Sequence of chain 1.A:
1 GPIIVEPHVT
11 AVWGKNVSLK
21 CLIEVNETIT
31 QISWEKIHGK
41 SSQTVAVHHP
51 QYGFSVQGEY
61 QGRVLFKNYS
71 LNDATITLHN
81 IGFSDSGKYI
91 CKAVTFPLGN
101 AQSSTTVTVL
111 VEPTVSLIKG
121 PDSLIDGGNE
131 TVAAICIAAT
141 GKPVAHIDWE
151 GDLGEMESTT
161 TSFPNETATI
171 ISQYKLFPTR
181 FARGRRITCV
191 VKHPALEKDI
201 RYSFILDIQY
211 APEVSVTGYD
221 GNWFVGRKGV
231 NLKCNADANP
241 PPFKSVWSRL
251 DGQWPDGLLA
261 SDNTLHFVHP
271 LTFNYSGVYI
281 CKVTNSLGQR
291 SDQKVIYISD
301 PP

Binding-site contacts:
Ligand atom C7 contacts residue PHE83 of chain 1.A at 3.8 Å (hydrophobic).
Ligand atom C6 contacts residue PHE163 of chain 1.A at 3.9 Å (hydrophobic).
Ligand atom C2 contacts residue ASN165 of chain 1.A at 2.5 Å.
Ligand atom C1 contacts residue ASN165 of chain 1.A at 1.4 Å.
Ligand atom O4 contacts residue THR140 of chain 1.A at 3.8 Å.
Ligand atom C8 contacts residue THR140 of chain 1.A at 3.1 Å.
Ligand atom C7 contacts residue THR140 of chain 1.A at 4.2 Å.
Ligand atom C8 contacts residue VAL111 of chain 1.A at 3.8 Å (hydrophobic).
Ligand atom O5 contacts residue PHE163 of chain 1.A at 3.9 Å.
Ligand atom O7 contacts residue ASN165 of chain 1.A at 4.1 Å.
Ligand atom C8 contacts residue TRP13 of chain 1.A at 3.9 Å (hydrophobic).
Ligand atom O7 contacts residue PHE163 of chain 1.A at 3.9 Å.
Ligand atom C4 contacts residue ASN165 of chain 1.A at 4.0 Å.
Ligand atom C8 contacts residue PHE83 of chain 1.A at 3.5 Å (hydrophobic).
Ligand atom C3 contacts residue THR140 of chain 1.A at 4.3 Å.
Ligand atom O7 contacts residue TRP13 of chain 1.A at 4.2 Å.
Ligand atom C8 contacts residue THR167 of chain 1.A at 4.5 Å.
Ligand atom O5 contacts residue ASN165 of chain 1.A at 2.2 Å (h-bond).
Ligand atom N2 contacts residue ASN165 of chain 1.A at 3.4 Å (h-bond).
Ligand atom N2 contacts residue PHE83 of chain 1.A at 4.4 Å.
Ligand atom C3 contacts residue ASN165 of chain 1.A at 3.8 Å.
Ligand atom O7 contacts residue PHE83 of chain 1.A at 3.9 Å.
Ligand atom C5 contacts residue ASN165 of chain 1.A at 3.5 Å.
Ligand atom C7 contacts residue ASN165 of chain 1.A at 4.0 Å.
Ligand atom C1 contacts residue THR167 of chain 1.A at 4.2 Å.
Ligand atom C5 contacts residue PHE163 of chain 1.A at 3.7 Å (hydrophobic).
Ligand atom C6 contacts residue ASN165 of chain 1.A at 4.5 Å.
Ligand atom N2 contacts residue THR167 of chain 1.A at 4.3 Å.

The protein below binds the small molecule below.
Small molecule (SMILES): CC(=O)N[C@H]1[C@H](O[C@H]2[C@H](O)[C@@H](NC(C)=O)CO[C@@H]2CO)O[C@H](CO)[C@@H](O[C@@H]2O[C@H](CO[C@H]3O[C@H](CO)[C@@H](O)[C@H](O)[C@@H]3O)[C@@H](O)[C@H](O[C@H]3O[C@H](CO)[C@@H](O)[C@H](O)[C@@H]3O)[C@@H]2O)[C@@H]1O